Sequence of chain 1.H:
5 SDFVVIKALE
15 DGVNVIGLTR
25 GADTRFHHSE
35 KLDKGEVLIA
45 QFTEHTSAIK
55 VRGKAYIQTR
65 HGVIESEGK

Sequence of chain 1.I:
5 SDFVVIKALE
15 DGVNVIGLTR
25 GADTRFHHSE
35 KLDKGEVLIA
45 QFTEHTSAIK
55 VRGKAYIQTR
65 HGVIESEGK

Binding-site contacts:
Ligand atom O contacts residue THR47 of chain 1.I at 3.6 Å (h-bond).
Ligand atom CZ3 contacts residue GLY21 of chain 1.I at 3.6 Å.
Ligand atom NE1 contacts residue ALA44 of chain 1.I at 3.9 Å.
Ligand atom CA contacts residue SER51 of chain 1.H at 3.9 Å.
Ligand atom O contacts residue GLY25 of chain 1.H at 3.2 Å (h-bond).
Ligand atom OXT contacts residue THR50 of chain 1.I at 2.9 Å (h-bond).
Ligand atom C contacts residue GLY25 of chain 1.H at 3.7 Å.
Ligand atom CA contacts residue THR23 of chain 1.H at 3.9 Å.
Ligand atom CD1 contacts residue ALA52 of chain 1.H at 4.0 Å (hydrophobic).
Ligand atom CD1 contacts residue GLN45 of chain 1.I at 3.8 Å.
Ligand atom CB contacts residue THR28 of chain 1.H at 3.3 Å.
Ligand atom N contacts residue THR28 of chain 1.H at 3.0 Å (h-bond).
Ligand atom CA contacts residue GLY25 of chain 1.H at 3.6 Å.
Ligand atom CE3 contacts residue HIS32 of chain 1.I at 3.9 Å.
Ligand atom CB contacts residue THR23 of chain 1.H at 3.9 Å.
Ligand atom CZ2 contacts residue THR50 of chain 1.I at 4.1 Å.
Ligand atom C contacts residue THR47 of chain 1.I at 3.5 Å.
Ligand atom O contacts residue THR23 of chain 1.H at 3.9 Å.
Ligand atom OXT contacts residue THR47 of chain 1.I at 2.5 Å (h-bond).
Ligand atom N contacts residue ARG24 of chain 1.H at 4.1 Å.
Ligand atom C contacts residue SER51 of chain 1.H at 3.4 Å.
Ligand atom CZ2 contacts residue ALA44 of chain 1.I at 3.9 Å (hydrophobic).
Ligand atom CD1 contacts residue THR47 of chain 1.I at 3.8 Å.
Ligand atom CG contacts residue SER51 of chain 1.H at 3.7 Å.
Ligand atom N contacts residue ASP27 of chain 1.H at 3.2 Å (salt-bridge).
Ligand atom N contacts residue GLY25 of chain 1.H at 2.8 Å (h-bond).
Ligand atom CE2 contacts residue GLN45 of chain 1.I at 3.8 Å.
Ligand atom CA contacts residue THR28 of chain 1.H at 3.2 Å.
Ligand atom CB contacts residue SER51 of chain 1.H at 3.5 Å.
Ligand atom N contacts residue THR23 of chain 1.H at 2.9 Å (h-bond).
Ligand atom O contacts residue SER51 of chain 1.H at 2.8 Å (h-bond).
Ligand atom NE1 contacts residue SER51 of chain 1.H at 3.7 Å.
Ligand atom NE1 contacts residue GLN45 of chain 1.I at 2.9 Å (h-bond).
Ligand atom CD1 contacts residue SER51 of chain 1.H at 3.2 Å.
Ligand atom OXT contacts residue SER51 of chain 1.H at 4.0 Å.
Ligand atom CH2 contacts residue GLY21 of chain 1.I at 3.7 Å.
Ligand atom C contacts residue THR50 of chain 1.I at 4.0 Å.
Ligand atom CZ2 contacts residue ILE53 of chain 1.I at 3.8 Å (hydrophobic).
Ligand atom CE2 contacts residue ALA44 of chain 1.I at 4.0 Å (hydrophobic).
Ligand atom O contacts residue ARG24 of chain 1.H at 3.5 Å.

The small molecule below binds the protein below.
Small molecule (SMILES): N[C@@H](Cc1c[nH]c2ccccc12)C(=O)O